Sequence of chain 1.C:
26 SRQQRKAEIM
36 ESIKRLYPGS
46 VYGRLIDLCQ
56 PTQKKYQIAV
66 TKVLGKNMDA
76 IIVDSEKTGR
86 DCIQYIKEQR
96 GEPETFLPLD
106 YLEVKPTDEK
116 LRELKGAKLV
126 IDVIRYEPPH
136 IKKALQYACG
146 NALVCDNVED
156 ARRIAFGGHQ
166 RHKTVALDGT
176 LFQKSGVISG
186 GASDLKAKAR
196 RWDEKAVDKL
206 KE

A protein and the small-molecule ligand that binds it are described below.
Small molecule (SMILES): Cc1cn([C@H]2C[C@H](O[P](=O)(O)OC[C@H]3O[C@@H](n4cc(C)c(=O)[nH]c4=O)C[C@@H]3O)[C@@H](COP(=O)=O)O2)c(=O)[nH]c1=O

Binding-site contacts:
Ligand atom OP1 contacts residue LYS137 of chain 1.C at 3.5 Å (salt-bridge).
Ligand atom C6 contacts residue TYR131 of chain 1.C at 3.6 Å (hydrophobic).
Ligand atom C7 contacts residue ILE129 of chain 1.C at 3.9 Å (hydrophobic).
Ligand atom N3 contacts residue TYR131 of chain 1.C at 3.0 Å (h-bond).
Ligand atom C7 contacts residue ARG130 of chain 1.C at 3.6 Å.
Ligand atom OP2 contacts residue LYS137 of chain 1.C at 4.3 Å.
Ligand atom O4' contacts residue ARG117 of chain 1.C at 4.4 Å.
Ligand atom C2' contacts residue TYR131 of chain 1.C at 4.3 Å (hydrophobic).
Ligand atom P contacts residue LYS137 of chain 1.C at 4.1 Å.
Ligand atom O2 contacts residue PRO134 of chain 1.C at 3.2 Å.
Ligand atom O4 contacts residue ARG130 of chain 1.C at 3.4 Å.
Ligand atom OP2 contacts residue PRO134 of chain 1.C at 4.3 Å.
Ligand atom O2 contacts residue ASP127 of chain 1.C at 3.7 Å.
Ligand atom O4' contacts residue PRO134 of chain 1.C at 4.2 Å.
Ligand atom C1' contacts residue TYR131 of chain 1.C at 3.3 Å (hydrophobic).
Ligand atom C4 contacts residue ARG130 of chain 1.C at 4.3 Å.
Ligand atom O4' contacts residue TYR131 of chain 1.C at 4.2 Å.
Ligand atom N1 contacts residue TYR131 of chain 1.C at 3.4 Å.
Ligand atom O2 contacts residue TYR131 of chain 1.C at 3.7 Å.
Ligand atom O5' contacts residue PRO134 of chain 1.C at 4.1 Å.
Ligand atom C5 contacts residue ARG130 of chain 1.C at 4.4 Å.
Ligand atom C2 contacts residue TYR131 of chain 1.C at 3.3 Å (hydrophobic).
Ligand atom O3' contacts residue LYS137 of chain 1.C at 3.9 Å.
Ligand atom C2 contacts residue PRO134 of chain 1.C at 4.3 Å (hydrophobic).
Ligand atom C7 contacts residue TYR131 of chain 1.C at 4.3 Å (hydrophobic).
Ligand atom C4 contacts residue TYR131 of chain 1.C at 3.2 Å (hydrophobic).
Ligand atom O4 contacts residue TYR131 of chain 1.C at 2.8 Å (h-bond).
Ligand atom C5 contacts residue TYR131 of chain 1.C at 4.0 Å (hydrophobic).